Binding-site contacts:
Ligand atom C3 contacts residue GLY190 of chain 1.G at 4.2 Å.
Ligand atom O6 contacts residue GLU50 of chain 1.G at 2.2 Å (salt-bridge).
Ligand atom O1 contacts residue GLY352 of chain 1.G at 4.2 Å.
Ligand atom C2 contacts residue CYS189 of chain 1.G at 4.1 Å (hydrophobic).
Ligand atom C6 contacts residue GLY352 of chain 1.G at 3.9 Å.
Ligand atom O4 contacts residue ASP53 of chain 1.G at 3.3 Å.
Ligand atom O3 contacts residue TYR243 of chain 1.G at 3.5 Å (h-bond).
Ligand atom O6 contacts residue HIS51 of chain 1.G at 2.6 Å (h-bond).
Ligand atom O3 contacts residue CYS189 of chain 1.G at 3.7 Å.
Ligand atom C3 contacts residue TYR243 of chain 1.G at 3.8 Å (hydrophobic).
Ligand atom C1 contacts residue ARG44 of chain 1.G at 4.1 Å.
Ligand atom O3 contacts residue GLY190 of chain 1.G at 2.9 Å (h-bond).
Ligand atom C5 contacts residue GLU50 of chain 1.G at 3.6 Å.
Ligand atom O4 contacts residue TYR54 of chain 1.G at 3.8 Å.
Ligand atom C1 contacts residue ASP193 of chain 1.G at 3.8 Å.
Ligand atom O1 contacts residue GLY353 of chain 1.G at 3.3 Å (h-bond).
Ligand atom C6 contacts residue GLU50 of chain 1.G at 3.1 Å.
Ligand atom C3 contacts residue ASP193 of chain 1.G at 3.7 Å.
Ligand atom O4 contacts residue TYR243 of chain 1.G at 2.6 Å (h-bond).
Ligand atom O6 contacts residue ASN46 of chain 1.G at 4.1 Å.
Ligand atom O6 contacts residue GLY352 of chain 1.G at 4.1 Å.
Ligand atom O2 contacts residue ASP193 of chain 1.G at 2.9 Å (salt-bridge).
Ligand atom C4 contacts residue TYR243 of chain 1.G at 3.7 Å (hydrophobic).
Ligand atom O1 contacts residue TYR243 of chain 1.G at 4.2 Å.
Ligand atom C1 contacts residue GLY352 of chain 1.G at 4.3 Å.
Ligand atom O5 contacts residue GLY353 of chain 1.G at 3.4 Å (h-bond).
Ligand atom C1 contacts residue GLY353 of chain 1.G at 3.8 Å.
Ligand atom C1 contacts residue TYR243 of chain 1.G at 4.2 Å (hydrophobic).
Ligand atom O6 contacts residue GLY49 of chain 1.G at 4.1 Å.
Ligand atom O3 contacts residue ASP53 of chain 1.G at 2.5 Å (salt-bridge).
Ligand atom C4 contacts residue ASP53 of chain 1.G at 3.4 Å.
Ligand atom C3 contacts residue ASP53 of chain 1.G at 3.3 Å.
Ligand atom O2 contacts residue CYS189 of chain 1.G at 3.4 Å.
Ligand atom O5 contacts residue GLY352 of chain 1.G at 3.7 Å.
Ligand atom C2 contacts residue TYR243 of chain 1.G at 3.5 Å (hydrophobic).
Ligand atom C5 contacts residue GLY352 of chain 1.G at 4.3 Å.
Ligand atom C6 contacts residue HIS51 of chain 1.G at 3.2 Å.
Ligand atom O4 contacts residue GLY190 of chain 1.G at 4.3 Å.
Ligand atom C2 contacts residue ASP193 of chain 1.G at 3.6 Å.
Ligand atom O5 contacts residue TYR243 of chain 1.G at 3.7 Å.

The protein below binds the small molecule below.
Small molecule (SMILES): OC[C@H]1O[C@@H](O)[C@H](O)[C@@H](O)[C@H]1O

Sequence of chain 1.G:
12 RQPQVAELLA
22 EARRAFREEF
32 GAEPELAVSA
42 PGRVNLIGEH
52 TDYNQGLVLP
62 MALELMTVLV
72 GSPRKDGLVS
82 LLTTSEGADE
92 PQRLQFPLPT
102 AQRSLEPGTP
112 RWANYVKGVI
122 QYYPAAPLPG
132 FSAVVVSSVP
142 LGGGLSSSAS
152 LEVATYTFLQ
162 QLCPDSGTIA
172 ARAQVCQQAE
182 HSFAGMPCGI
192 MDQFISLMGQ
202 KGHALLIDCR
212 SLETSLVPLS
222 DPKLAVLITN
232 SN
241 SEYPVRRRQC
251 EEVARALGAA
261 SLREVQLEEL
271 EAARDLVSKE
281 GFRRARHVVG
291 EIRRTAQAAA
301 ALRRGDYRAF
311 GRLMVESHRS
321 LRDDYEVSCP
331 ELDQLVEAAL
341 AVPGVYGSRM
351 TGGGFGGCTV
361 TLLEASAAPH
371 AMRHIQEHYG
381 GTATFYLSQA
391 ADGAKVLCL